Sequence of chain 1.J:
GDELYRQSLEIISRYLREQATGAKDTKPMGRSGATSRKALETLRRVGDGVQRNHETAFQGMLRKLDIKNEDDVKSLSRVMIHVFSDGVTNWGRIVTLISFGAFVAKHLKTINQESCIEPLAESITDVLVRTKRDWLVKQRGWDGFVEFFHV

A small-molecule ligand and the protein it binds are described below.
Small molecule (SMILES): O=C(O)c1c(CCCOc2cccc3ccccc23)c2cccc3c2n1CCCS3=O

Binding-site contacts:
Ligand atom CAK contacts residue MET80 of chain 1.J at 3.6 Å (hydrophobic).
Ligand atom CAG contacts residue PHE100 of chain 1.J at 3.6 Å (hydrophobic).
Ligand atom CAZ contacts residue MET80 of chain 1.J at 3.5 Å (hydrophobic).
Ligand atom CAJ contacts residue PHE100 of chain 1.J at 3.7 Å (hydrophobic).
Ligand atom CAK contacts residue PHE100 of chain 1.J at 3.8 Å (hydrophobic).
Ligand atom CAE contacts residue GLY101 of chain 1.J at 3.7 Å.
Ligand atom CAE contacts residue ILE124 of chain 1.J at 3.8 Å (hydrophobic).
Ligand atom CAW contacts residue THR96 of chain 1.J at 3.6 Å.
Ligand atom CAI contacts residue MET61 of chain 1.J at 3.6 Å (hydrophobic).
Ligand atom CAY contacts residue VAL83 of chain 1.J at 3.7 Å (hydrophobic).
Ligand atom CAE contacts residue PHE100 of chain 1.J at 3.9 Å (hydrophobic).
Ligand atom CAL contacts residue PHE100 of chain 1.J at 3.7 Å (hydrophobic).
Ligand atom CBA contacts residue MET80 of chain 1.J at 3.8 Å (hydrophobic).
Ligand atom OAT contacts residue LEU97 of chain 1.J at 3.6 Å.
Ligand atom OAB contacts residue ALA57 of chain 1.J at 3.7 Å.
Ligand atom CAN contacts residue LEU97 of chain 1.J at 3.9 Å (hydrophobic).
Ligand atom CAQ contacts residue LEU97 of chain 1.J at 3.6 Å (hydrophobic).
Ligand atom CAL contacts residue LEU97 of chain 1.J at 3.5 Å (hydrophobic).
Ligand atom CAG contacts residue MET61 of chain 1.J at 3.8 Å (hydrophobic).
Ligand atom CAH contacts residue MET80 of chain 1.J at 3.7 Å (hydrophobic).
Ligand atom CAM contacts residue PHE100 of chain 1.J at 3.9 Å (hydrophobic).
Ligand atom CAW contacts residue VAL83 of chain 1.J at 3.9 Å (hydrophobic).
Ligand atom CAO contacts residue VAL83 of chain 1.J at 3.9 Å (hydrophobic).
Ligand atom CBA contacts residue PHE100 of chain 1.J at 3.5 Å (hydrophobic).
Ligand atom CAY contacts residue THR96 of chain 1.J at 3.8 Å.
Ligand atom CAQ contacts residue THR96 of chain 1.J at 3.8 Å.
Ligand atom CAD contacts residue PHE100 of chain 1.J at 3.9 Å (hydrophobic).
Ligand atom CAF contacts residue MET80 of chain 1.J at 3.9 Å (hydrophobic).
Ligand atom CAE contacts residue LEU97 of chain 1.J at 3.4 Å (hydrophobic).
Ligand atom CAK contacts residue LEU65 of chain 1.J at 3.7 Å (hydrophobic).
Ligand atom NBD contacts residue VAL83 of chain 1.J at 3.8 Å.
Ligand atom CAP contacts residue VAL83 of chain 1.J at 3.7 Å (hydrophobic).
Ligand atom CAU contacts residue ARG93 of chain 1.J at 3.8 Å.
Ligand atom CAN contacts residue PHE84 of chain 1.J at 3.9 Å (hydrophobic).
Ligand atom OAC contacts residue ARG93 of chain 1.J at 3.5 Å (salt-bridge).
Ligand atom CAG contacts residue PHE58 of chain 1.J at 4.0 Å (hydrophobic).
Ligand atom OAA contacts residue ARG93 of chain 1.J at 2.8 Å (salt-bridge).
Ligand atom CAF contacts residue VAL79 of chain 1.J at 3.9 Å (hydrophobic).
Ligand atom CAZ contacts residue PHE100 of chain 1.J at 3.5 Å (hydrophobic).
Ligand atom OAA contacts residue VAL83 of chain 1.J at 3.8 Å.